Binding-site contacts:
Ligand atom C2 contacts residue PRO163 of chain 1.A at 3.3 Å (hydrophobic).
Ligand atom C1 contacts residue VAL159 of chain 1.A at 3.8 Å (hydrophobic).
Ligand atom O5 contacts residue VAL160 of chain 1.A at 3.5 Å (h-bond).
Ligand atom O1 contacts residue GLY61 of chain 1.A at 3.4 Å (h-bond).
Ligand atom C2 contacts residue ASP68 of chain 1.A at 3.9 Å.
Ligand atom O6 contacts residue THR66 of chain 1.A at 3.7 Å.
Ligand atom N2 contacts residue TYR133 of chain 1.A at 3.4 Å (h-bond).
Ligand atom C2 contacts residue THR66 of chain 1.A at 3.6 Å.
Ligand atom O6 contacts residue TYR133 of chain 1.A at 3.9 Å.
Ligand atom C2 contacts residue TYR133 of chain 1.A at 4.0 Å (hydrophobic).
Ligand atom O5 contacts residue PRO163 of chain 1.A at 3.9 Å.
Ligand atom N2 contacts residue ASP68 of chain 1.A at 2.8 Å (salt-bridge).
Ligand atom O1 contacts residue THR63 of chain 1.A at 3.8 Å.
Ligand atom O3 contacts residue PRO163 of chain 1.A at 2.7 Å (h-bond).
Ligand atom C3 contacts residue PRO163 of chain 1.A at 3.4 Å (hydrophobic).
Ligand atom O6 contacts residue ARG53 of chain 1.A at 2.8 Å (salt-bridge).
Ligand atom C2 contacts residue GLY162 of chain 1.A at 4.0 Å.
Ligand atom C5 contacts residue THR66 of chain 1.A at 3.6 Å.
Ligand atom C4 contacts residue PRO163 of chain 1.A at 3.8 Å (hydrophobic).
Ligand atom C2 contacts residue HIS161 of chain 1.A at 3.8 Å.
Ligand atom O5 contacts residue ARG53 of chain 1.A at 3.4 Å (salt-bridge).
Ligand atom C3 contacts residue THR66 of chain 1.A at 3.7 Å.
Ligand atom C3 contacts residue TYR133 of chain 1.A at 3.4 Å (hydrophobic).
Ligand atom O4 contacts residue GLY162 of chain 1.A at 3.4 Å.
Ligand atom C1 contacts residue VAL160 of chain 1.A at 3.9 Å (hydrophobic).
Ligand atom C3 contacts residue ASP68 of chain 1.A at 4.0 Å.
Ligand atom O4 contacts residue HIS161 of chain 1.A at 3.6 Å (h-bond).
Ligand atom C6 contacts residue HIS161 of chain 1.A at 3.5 Å.
Ligand atom O3 contacts residue THR66 of chain 1.A at 2.8 Å (h-bond).
Ligand atom C6 contacts residue VAL160 of chain 1.A at 3.6 Å (hydrophobic).
Ligand atom C2 contacts residue GLY61 of chain 1.A at 3.9 Å.
Ligand atom N2 contacts residue GLY61 of chain 1.A at 2.9 Å (h-bond).
Ligand atom N2 contacts residue HIS161 of chain 1.A at 3.0 Å (h-bond).
Ligand atom O3 contacts residue ASP68 of chain 1.A at 3.5 Å (salt-bridge).
Ligand atom C6 contacts residue ARG53 of chain 1.A at 3.6 Å.
Ligand atom C5 contacts residue VAL160 of chain 1.A at 3.5 Å (hydrophobic).
Ligand atom O3 contacts residue TYR133 of chain 1.A at 3.3 Å (h-bond).
Ligand atom C5 contacts residue HIS161 of chain 1.A at 3.9 Å.
Ligand atom N2 contacts residue PRO163 of chain 1.A at 3.8 Å.
Ligand atom C6 contacts residue THR66 of chain 1.A at 3.4 Å.

Sequence of chain 1.A:
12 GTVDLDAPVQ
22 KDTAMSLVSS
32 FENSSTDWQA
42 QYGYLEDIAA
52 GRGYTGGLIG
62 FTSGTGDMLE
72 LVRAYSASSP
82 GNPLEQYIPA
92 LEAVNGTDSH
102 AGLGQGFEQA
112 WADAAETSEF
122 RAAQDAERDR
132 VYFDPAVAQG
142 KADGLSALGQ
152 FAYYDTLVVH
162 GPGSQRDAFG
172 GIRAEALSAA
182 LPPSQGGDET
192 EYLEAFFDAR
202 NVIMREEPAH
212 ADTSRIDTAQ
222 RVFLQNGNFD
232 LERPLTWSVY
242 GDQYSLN

This small molecule binds to this protein.
Small molecule (SMILES): N[C@@H]1[C@@H](O)[C@H](O[C@@H]2O[C@H](CO)[C@@H](O)[C@H](O)[C@H]2N)[C@@H](CO)O[C@H]1O